Binding-site contacts:
Ligand atom O7 contacts residue ASN127 of chain 1.C at 3.1 Å (h-bond).
Ligand atom C4 contacts residue ASN127 of chain 1.C at 4.1 Å.
Ligand atom C6 contacts residue ASN127 of chain 1.C at 4.5 Å.
Ligand atom C8 contacts residue ASN127 of chain 1.C at 3.4 Å.
Ligand atom C5 contacts residue ASN127 of chain 1.C at 3.5 Å.
Ligand atom N2 contacts residue ASN127 of chain 1.C at 2.9 Å (h-bond).
Ligand atom C2 contacts residue ASN127 of chain 1.C at 2.4 Å.
Ligand atom O5 contacts residue ASN127 of chain 1.C at 2.2 Å (h-bond).
Ligand atom C3 contacts residue ASN127 of chain 1.C at 3.7 Å.
Ligand atom C1 contacts residue ASN127 of chain 1.C at 1.4 Å.
Ligand atom C7 contacts residue ASN127 of chain 1.C at 3.3 Å.

This small molecule binds to this protein.
Small molecule (SMILES): CC(=O)N[C@H]1[C@H](O[C@H]2[C@H](O)[C@@H](NC(C)=O)CO[C@@H]2CO)O[C@H](CO)[C@@H](O[C@@H]2O[C@H](CO)[C@@H](O)[C@H](O)[C@@H]2O)[C@@H]1O

Sequence of chain 1.C:
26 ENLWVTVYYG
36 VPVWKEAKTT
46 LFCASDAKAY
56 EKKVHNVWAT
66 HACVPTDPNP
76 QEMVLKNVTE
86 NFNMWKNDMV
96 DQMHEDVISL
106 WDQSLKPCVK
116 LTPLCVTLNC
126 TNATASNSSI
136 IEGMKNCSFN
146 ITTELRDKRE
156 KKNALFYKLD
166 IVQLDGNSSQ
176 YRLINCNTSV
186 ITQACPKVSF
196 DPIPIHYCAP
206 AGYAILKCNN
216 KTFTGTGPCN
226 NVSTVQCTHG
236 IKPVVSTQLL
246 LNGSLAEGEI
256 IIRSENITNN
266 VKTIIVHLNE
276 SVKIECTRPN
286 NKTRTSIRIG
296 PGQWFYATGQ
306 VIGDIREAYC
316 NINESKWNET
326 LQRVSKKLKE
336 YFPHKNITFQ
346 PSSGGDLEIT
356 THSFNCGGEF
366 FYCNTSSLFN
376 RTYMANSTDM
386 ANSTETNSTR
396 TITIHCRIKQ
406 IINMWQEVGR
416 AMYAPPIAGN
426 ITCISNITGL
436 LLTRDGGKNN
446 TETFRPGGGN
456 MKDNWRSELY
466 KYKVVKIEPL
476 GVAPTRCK